Sequence of chain 1.D:
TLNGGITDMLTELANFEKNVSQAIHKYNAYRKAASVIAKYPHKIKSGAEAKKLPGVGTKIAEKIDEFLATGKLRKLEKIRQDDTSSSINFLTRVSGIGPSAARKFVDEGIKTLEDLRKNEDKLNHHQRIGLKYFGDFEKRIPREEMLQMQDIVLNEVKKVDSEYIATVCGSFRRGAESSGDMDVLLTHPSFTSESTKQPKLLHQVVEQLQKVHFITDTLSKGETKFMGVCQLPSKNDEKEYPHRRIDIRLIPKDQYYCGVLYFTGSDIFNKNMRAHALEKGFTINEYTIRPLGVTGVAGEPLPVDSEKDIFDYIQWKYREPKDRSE

The small molecule below binds the protein below.
Small molecule (SMILES): Cc1cn([C@H]2C[C@H](O[P](=O)(O)OC[C@H]3O[C@@H](n4ccc(N)nc4=O)C[C@@H]3O[P](=O)(O)OC[C@H]3O[C@@H](n4cnc5c(=O)nc(N)[nH]c54)C[C@@H]3O[P](=O)(O)OC[C@H]3O[C@@H](n4cnc5c(=O)nc(N)[nH]c54)C[C@@H]3O)[C@@H](CO[P](=O)(O)O[C@H]3C[C@H](n4cnc5c(=O)nc(N)[nH]c54)O[C@@H]3COP(=O)(O)O)O2)c(=O)[nH]c1=O

Binding-site contacts:
Ligand atom OP1 contacts residue GLY66 of chain 1.D at 2.9 Å (h-bond).
Ligand atom O4' contacts residue ALA38 of chain 1.D at 3.4 Å.
Ligand atom OP3 contacts residue LYS35 of chain 1.D at 2.6 Å (salt-bridge).
Ligand atom OP2 contacts residue VAL65 of chain 1.D at 3.9 Å.
Ligand atom C5' contacts residue GLY66 of chain 1.D at 3.4 Å.
Ligand atom C3' contacts residue GLY66 of chain 1.D at 3.8 Å.
Ligand atom O3' contacts residue VAL65 of chain 1.D at 3.8 Å.
Ligand atom O3' contacts residue ILE69 of chain 1.D at 3.7 Å.
Ligand atom OP1 contacts residue THR67 of chain 1.D at 3.6 Å.
Ligand atom C5' contacts residue GLY64 of chain 1.D at 3.1 Å.
Ligand atom OP2 contacts residue LYS68 of chain 1.D at 3.0 Å.
Ligand atom C3' contacts residue GLY64 of chain 1.D at 3.8 Å.
Ligand atom O5' contacts residue LYS35 of chain 1.D at 3.9 Å.
Ligand atom P contacts residue NA1 of chain 1.H at 3.5 Å.
Ligand atom C3' contacts residue LYS68 of chain 1.D at 3.8 Å.
Ligand atom O6 contacts residue HIS34 of chain 1.D at 3.8 Å.
Ligand atom OP1 contacts residue VAL65 of chain 1.D at 3.6 Å (h-bond).
Ligand atom C8 contacts residue LYS35 of chain 1.D at 3.9 Å.
Ligand atom N3 contacts residue ALA38 of chain 1.D at 3.6 Å.
Ligand atom C4' contacts residue GLY64 of chain 1.D at 3.1 Å.
Ligand atom OP1 contacts residue LEU62 of chain 1.D at 3.7 Å.
Ligand atom P contacts residue LYS68 of chain 1.D at 3.3 Å.
Ligand atom OP1 contacts residue ILE69 of chain 1.D at 2.8 Å (h-bond).
Ligand atom OP2 contacts residue NA1 of chain 1.H at 3.8 Å.
Ligand atom OP1 contacts residue GLY64 of chain 1.D at 2.9 Å (h-bond).
Ligand atom C5' contacts residue TYR39 of chain 1.D at 3.5 Å (hydrophobic).
Ligand atom OP2 contacts residue LYS35 of chain 1.D at 3.9 Å.
Ligand atom P contacts residue LYS68 of chain 1.D at 3.7 Å.
Ligand atom OP1 contacts residue LYS68 of chain 1.D at 3.5 Å (salt-bridge).
Ligand atom OP2 contacts residue LYS68 of chain 1.D at 2.8 Å (salt-bridge).
Ligand atom OP2 contacts residue THR67 of chain 1.D at 3.9 Å.
Ligand atom P contacts residue ILE69 of chain 1.D at 3.9 Å.
Ligand atom P contacts residue GLY64 of chain 1.D at 3.9 Å.
Ligand atom P contacts residue GLY66 of chain 1.D at 3.6 Å.
Ligand atom P contacts residue LYS35 of chain 1.D at 3.7 Å.
Ligand atom OP1 contacts residue NA1 of chain 1.H at 2.4 Å (h-bond).
Ligand atom OP1 contacts residue LYS68 of chain 1.D at 2.8 Å (salt-bridge).
Ligand atom OP1 contacts residue PRO63 of chain 1.D at 3.8 Å.
Ligand atom O3' contacts residue GLY64 of chain 1.D at 3.4 Å.
Ligand atom O5' contacts residue GLY66 of chain 1.D at 3.4 Å.